Sequence of chain 1.D:
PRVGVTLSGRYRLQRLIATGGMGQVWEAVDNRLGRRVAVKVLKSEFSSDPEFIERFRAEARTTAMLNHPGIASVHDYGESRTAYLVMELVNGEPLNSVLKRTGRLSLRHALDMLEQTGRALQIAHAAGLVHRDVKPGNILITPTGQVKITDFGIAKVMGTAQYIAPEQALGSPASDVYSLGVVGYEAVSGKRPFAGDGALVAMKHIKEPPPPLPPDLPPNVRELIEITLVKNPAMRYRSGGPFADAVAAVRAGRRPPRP

Binding-site contacts:
Ligand atom O25 contacts residue GLY166 of chain 1.D at 3.6 Å (h-bond).
Ligand atom C19 contacts residue THR179 of chain 1.D at 3.9 Å.
Ligand atom C9 contacts residue ILE40 of chain 1.D at 3.4 Å (hydrophobic).
Ligand atom C6 contacts residue LEU169 of chain 1.D at 3.5 Å (hydrophobic).
Ligand atom CL22 contacts residue VAL119 of chain 1.D at 3.1 Å.
Ligand atom O24 contacts residue VAL48 of chain 1.D at 3.7 Å.
Ligand atom C15 contacts residue ALA61 of chain 1.D at 3.8 Å (hydrophobic).
Ligand atom N11 contacts residue LEU169 of chain 1.D at 3.6 Å.
Ligand atom N7 contacts residue ILE40 of chain 1.D at 3.7 Å.
Ligand atom C20 contacts residue MET116 of chain 1.D at 3.6 Å (hydrophobic).
Ligand atom N7 contacts residue PRO123 of chain 1.D at 3.8 Å.
Ligand atom N18 contacts residue LEU118 of chain 1.D at 3.8 Å.
Ligand atom N7 contacts residue LEU169 of chain 1.D at 3.7 Å.
Ligand atom O25 contacts residue ASN167 of chain 1.D at 2.7 Å (h-bond).
Ligand atom N16 contacts residue ALA61 of chain 1.D at 3.5 Å.
Ligand atom C21 contacts residue VAL48 of chain 1.D at 3.8 Å (hydrophobic).
Ligand atom C14 contacts residue LEU169 of chain 1.D at 3.9 Å (hydrophobic).
Ligand atom CL22 contacts residue GLY121 of chain 1.D at 3.0 Å.
Ligand atom C8 contacts residue ILE40 of chain 1.D at 3.5 Å (hydrophobic).
Ligand atom N18 contacts residue GLU117 of chain 1.D at 3.6 Å (salt-bridge).
Ligand atom N26 contacts residue LYS63 of chain 1.D at 3.1 Å (salt-bridge).
Ligand atom C14 contacts residue VAL48 of chain 1.D at 3.8 Å (hydrophobic).
Ligand atom C13 contacts residue VAL119 of chain 1.D at 3.8 Å (hydrophobic).
Ligand atom N11 contacts residue ILE40 of chain 1.D at 3.7 Å.
Ligand atom N12 contacts residue VAL119 of chain 1.D at 3.1 Å (h-bond).
Ligand atom N26 contacts residue THR179 of chain 1.D at 3.0 Å (h-bond).
Ligand atom O25 contacts residue ASP180 of chain 1.D at 3.8 Å.
Ligand atom C20 contacts residue VAL48 of chain 1.D at 3.8 Å (hydrophobic).
Ligand atom N16 contacts residue VAL119 of chain 1.D at 3.6 Å (h-bond).
Ligand atom C2 contacts residue ALA41 of chain 1.D at 3.7 Å (hydrophobic).
Ligand atom C10 contacts residue ILE40 of chain 1.D at 3.5 Å (hydrophobic).
Ligand atom N16 contacts residue GLU117 of chain 1.D at 2.8 Å (salt-bridge).
Ligand atom C20 contacts residue ALA61 of chain 1.D at 3.9 Å (hydrophobic).
Ligand atom C8 contacts residue GLY121 of chain 1.D at 3.2 Å.
Ligand atom N18 contacts residue VAL119 of chain 1.D at 2.8 Å (h-bond).
Ligand atom O24 contacts residue GLY43 of chain 1.D at 3.5 Å.
Ligand atom C9 contacts residue GLY121 of chain 1.D at 3.2 Å.
Ligand atom C1 contacts residue ALA41 of chain 1.D at 3.4 Å (hydrophobic).
Ligand atom C6 contacts residue ILE40 of chain 1.D at 3.8 Å (hydrophobic).
Ligand atom C21 contacts residue THR179 of chain 1.D at 3.3 Å.

The protein below binds the small molecule below.
Small molecule (SMILES): NS(=O)(=O)c1ccc(-c2ncc(Cl)c(Nc3cc(C4CC4)[nH]n3)n2)s1